Binding-site contacts:
Ligand atom C4 contacts residue MAN7 of chain 1.DA at 3.1 Å.
Ligand atom C1 contacts residue MAN7 of chain 1.DA at 2.0 Å.
Ligand atom C5 contacts residue MAN7 of chain 1.DA at 2.8 Å.
Ligand atom O5 contacts residue MAN7 of chain 1.DA at 2.7 Å (h-bond).
Ligand atom O3 contacts residue MAN7 of chain 1.DA at 3.8 Å.
Ligand atom C6 contacts residue MAN7 of chain 1.DA at 4.2 Å.
Ligand atom C2 contacts residue MAN7 of chain 1.DA at 2.2 Å.
Ligand atom O4 contacts residue MAN7 of chain 1.DA at 4.1 Å.
Ligand atom O2 contacts residue MAN7 of chain 1.DA at 3.6 Å (h-bond).
Ligand atom C3 contacts residue MAN7 of chain 1.DA at 2.4 Å.

A protein and the small-molecule ligand that binds it are described below.
Small molecule (SMILES): OC[C@H]1O[C@@H](O[C@@H]2CO[C@H](CO)[C@@H](O)[C@@H]2O)[C@@H](O)[C@@H](O)[C@@H]1O